Binding-site contacts:
Ligand atom C5 contacts residue ASN212 of chain 42.B at 3.7 Å.
Ligand atom N2 contacts residue ILE211 of chain 42.B at 4.0 Å.
Ligand atom C4 contacts residue ASN212 of chain 42.B at 4.2 Å.
Ligand atom C1 contacts residue ASN212 of chain 42.B at 1.4 Å.
Ligand atom C2 contacts residue ASN212 of chain 42.B at 2.5 Å.
Ligand atom O6 contacts residue ASN212 of chain 42.B at 4.4 Å.
Ligand atom C7 contacts residue ASN212 of chain 42.B at 3.9 Å.
Ligand atom N2 contacts residue ASN212 of chain 42.B at 2.9 Å (h-bond).
Ligand atom O7 contacts residue ASN212 of chain 42.B at 4.5 Å.
Ligand atom C3 contacts residue ASN212 of chain 42.B at 3.8 Å.
Ligand atom C1 contacts residue ILE211 of chain 42.B at 4.1 Å (hydrophobic).
Ligand atom O5 contacts residue ASN212 of chain 42.B at 2.4 Å (h-bond).

Sequence of chain 42.B:
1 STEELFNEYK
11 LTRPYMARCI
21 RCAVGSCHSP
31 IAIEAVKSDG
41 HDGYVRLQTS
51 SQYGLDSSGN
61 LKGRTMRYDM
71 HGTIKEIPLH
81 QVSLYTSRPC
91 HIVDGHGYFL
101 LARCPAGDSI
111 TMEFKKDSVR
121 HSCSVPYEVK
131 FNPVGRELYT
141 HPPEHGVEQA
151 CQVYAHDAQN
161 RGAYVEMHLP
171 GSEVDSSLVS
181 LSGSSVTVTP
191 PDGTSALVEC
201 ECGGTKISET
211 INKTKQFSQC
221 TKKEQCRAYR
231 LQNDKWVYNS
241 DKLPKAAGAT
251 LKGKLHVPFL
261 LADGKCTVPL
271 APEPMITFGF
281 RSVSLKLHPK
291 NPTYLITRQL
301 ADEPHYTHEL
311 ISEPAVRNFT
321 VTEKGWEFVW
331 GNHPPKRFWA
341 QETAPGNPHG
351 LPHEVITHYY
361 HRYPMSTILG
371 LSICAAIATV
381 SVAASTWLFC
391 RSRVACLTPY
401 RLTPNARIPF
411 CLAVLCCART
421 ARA

A protein and the small-molecule ligand that binds it are described below.
Small molecule (SMILES): CC(=O)N[C@@H]1[C@@H](O)[C@H](O)[C@@H](CO)O[C@H]1O